Binding-site contacts:
Ligand atom C15 contacts residue LEU158 of chain 1.P at 4.0 Å (hydrophobic).
Ligand atom C18 contacts residue LEU221 of chain 1.P at 3.5 Å (hydrophobic).
Ligand atom C16 contacts residue LEU158 of chain 1.P at 4.1 Å (hydrophobic).
Ligand atom O25 contacts residue PHE1 of chain 1.W at 2.8 Å (h-bond).
Ligand atom C6 contacts residue GLN159 of chain 1.P at 3.9 Å.
Ligand atom C6 contacts residue PHE162 of chain 1.P at 3.7 Å (hydrophobic).
Ligand atom O25 contacts residue ARG154 of chain 1.P at 3.1 Å (salt-bridge).
Ligand atom C2 contacts residue PHE162 of chain 1.P at 3.8 Å (hydrophobic).
Ligand atom C3 contacts residue PHE162 of chain 1.P at 4.2 Å (hydrophobic).
Ligand atom C23 contacts residue ARG154 of chain 1.P at 3.5 Å.
Ligand atom C1 contacts residue PHE162 of chain 1.P at 4.4 Å (hydrophobic).
Ligand atom C23 contacts residue LEU158 of chain 1.P at 4.5 Å (hydrophobic).
Ligand atom C18 contacts residue LEU158 of chain 1.P at 4.1 Å (hydrophobic).
Ligand atom C20 contacts residue LEU158 of chain 1.P at 4.5 Å (hydrophobic).
Ligand atom C7 contacts residue LEU158 of chain 1.P at 4.5 Å (hydrophobic).
Ligand atom C15 contacts residue LYS155 of chain 1.P at 4.2 Å.
Ligand atom C10 contacts residue PHE162 of chain 1.P at 4.2 Å (hydrophobic).
Ligand atom O7 contacts residue GLN159 of chain 1.P at 4.4 Å.
Ligand atom C5 contacts residue PHE162 of chain 1.P at 3.6 Å (hydrophobic).
Ligand atom O26 contacts residue PHE1 of chain 1.W at 3.6 Å.
Ligand atom C4 contacts residue PHE162 of chain 1.P at 4.4 Å (hydrophobic).
Ligand atom C7 contacts residue GLN159 of chain 1.P at 4.0 Å.
Ligand atom C19 contacts residue PHE217 of chain 1.P at 3.6 Å (hydrophobic).
Ligand atom C24 contacts residue PHE1 of chain 1.W at 3.7 Å (hydrophobic).
Ligand atom C24 contacts residue ARG154 of chain 1.P at 3.2 Å.
Ligand atom O26 contacts residue ARG154 of chain 1.P at 3.5 Å (salt-bridge).
Ligand atom C19 contacts residue PHE162 of chain 1.P at 3.5 Å (hydrophobic).
Ligand atom C21 contacts residue PHE1 of chain 1.W at 3.6 Å (hydrophobic).
Ligand atom C6 contacts residue LEU158 of chain 1.P at 4.3 Å (hydrophobic).

Sequence of chain 1.P:
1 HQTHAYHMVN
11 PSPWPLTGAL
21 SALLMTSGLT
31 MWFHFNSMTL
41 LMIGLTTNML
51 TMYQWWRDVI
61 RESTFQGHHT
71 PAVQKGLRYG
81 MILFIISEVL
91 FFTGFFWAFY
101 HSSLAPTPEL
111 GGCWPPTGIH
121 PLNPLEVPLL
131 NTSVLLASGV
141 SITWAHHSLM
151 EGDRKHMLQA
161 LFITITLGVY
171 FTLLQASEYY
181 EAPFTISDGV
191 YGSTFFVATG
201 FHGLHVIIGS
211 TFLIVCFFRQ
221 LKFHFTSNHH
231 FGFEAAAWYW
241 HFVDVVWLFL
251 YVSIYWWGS

Sequence of chain 1.W:
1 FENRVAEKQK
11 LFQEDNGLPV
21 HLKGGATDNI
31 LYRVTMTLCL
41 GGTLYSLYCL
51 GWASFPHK

This protein binds this small molecule.
Small molecule (SMILES): C[C@H](CCC(=O)O)[C@H]1CC[C@H]2[C@@H]3[C@H](O)C[C@@H]4C[C@H](O)CC[C@]4(C)[C@H]3C[C@H](O)[C@]12C